Sequence of chain 3.A:
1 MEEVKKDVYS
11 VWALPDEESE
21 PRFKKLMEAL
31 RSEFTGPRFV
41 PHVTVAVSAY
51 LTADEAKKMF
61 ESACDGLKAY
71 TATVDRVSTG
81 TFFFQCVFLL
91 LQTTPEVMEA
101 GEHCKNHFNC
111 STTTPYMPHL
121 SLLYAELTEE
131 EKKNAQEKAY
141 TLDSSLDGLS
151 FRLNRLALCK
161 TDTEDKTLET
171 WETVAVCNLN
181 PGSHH

Sequence of chain 1.A:
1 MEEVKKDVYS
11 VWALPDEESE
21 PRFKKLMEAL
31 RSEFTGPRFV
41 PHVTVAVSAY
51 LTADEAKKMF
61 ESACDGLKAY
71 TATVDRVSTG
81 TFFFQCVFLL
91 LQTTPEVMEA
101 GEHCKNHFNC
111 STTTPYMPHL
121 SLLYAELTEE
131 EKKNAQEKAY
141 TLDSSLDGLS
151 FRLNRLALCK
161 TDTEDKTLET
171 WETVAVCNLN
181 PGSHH

Sequence of chain 2.A:
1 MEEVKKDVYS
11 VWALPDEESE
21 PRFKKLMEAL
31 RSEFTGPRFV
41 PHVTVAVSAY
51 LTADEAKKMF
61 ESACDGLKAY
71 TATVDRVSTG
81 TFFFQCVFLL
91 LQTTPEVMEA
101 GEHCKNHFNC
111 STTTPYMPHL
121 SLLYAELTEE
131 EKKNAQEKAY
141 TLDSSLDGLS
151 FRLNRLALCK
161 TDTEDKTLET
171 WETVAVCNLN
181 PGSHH

Binding-site contacts:
Ligand atom V contacts residue UVC1 of chain 3.G at 0.9 Å.
Ligand atom O3V contacts residue UVC1 of chain 3.G at 2.1 Å (h-bond).
Ligand atom O3' contacts residue UVC1 of chain 3.G at 0.8 Å.
Ligand atom C4 contacts residue ARG38 of chain 1.A at 3.1 Å.
Ligand atom C5' contacts residue UVC1 of chain 2.G at 1.9 Å.
Ligand atom C2' contacts residue UVC1 of chain 2.G at 1.4 Å.
Ligand atom C2 contacts residue UVC1 of chain 3.G at 2.7 Å.
Ligand atom C3' contacts residue UVC1 of chain 2.G at 0.8 Å.
Ligand atom V contacts residue UVC1 of chain 2.G at 0.6 Å.
Ligand atom O4' contacts residue UVC1 of chain 2.G at 2.9 Å (h-bond).
Ligand atom O2V contacts residue UVC1 of chain 2.G at 1.3 Å.
Ligand atom O3' contacts residue UVC1 of chain 2.G at 0.9 Å.
Ligand atom O2V contacts residue UVC1 of chain 3.G at 1.8 Å.
Ligand atom C2 contacts residue PRO37 of chain 1.A at 3.2 Å (hydrophobic).
Ligand atom O2' contacts residue UVC1 of chain 2.G at 0.8 Å.
Ligand atom O4 contacts residue ARG38 of chain 1.A at 3.3 Å (salt-bridge).
Ligand atom C2' contacts residue UVC1 of chain 3.G at 0.6 Å.
Ligand atom O3V contacts residue ARG31 of chain 2.A at 3.2 Å (salt-bridge).
Ligand atom O4 contacts residue LEU168 of chain 1.A at 3.0 Å.
Ligand atom C3' contacts residue UVC1 of chain 3.G at 0.9 Å.
Ligand atom N1 contacts residue UVC1 of chain 3.G at 2.2 Å (h-bond).
Ligand atom O4 contacts residue PRO37 of chain 1.A at 3.2 Å (h-bond).
Ligand atom O2 contacts residue ARG38 of chain 1.A at 2.5 Å (salt-bridge).
Ligand atom N3 contacts residue PRO37 of chain 1.A at 2.5 Å.
Ligand atom C4' contacts residue UVC1 of chain 2.G at 1.9 Å.
Ligand atom C2 contacts residue ARG38 of chain 1.A at 2.8 Å.
Ligand atom O5' contacts residue UVC1 of chain 3.G at 3.0 Å (h-bond).
Ligand atom C1' contacts residue UVC1 of chain 3.G at 0.7 Å.
Ligand atom C4' contacts residue UVC1 of chain 3.G at 0.8 Å.
Ligand atom C1' contacts residue UVC1 of chain 2.G at 2.5 Å.
Ligand atom O2' contacts residue UVC1 of chain 3.G at 1.3 Å (h-bond).
Ligand atom N3 contacts residue ARG38 of chain 1.A at 2.4 Å (salt-bridge).
Ligand atom O4' contacts residue UVC1 of chain 3.G at 1.6 Å (h-bond).
Ligand atom O5' contacts residue UVC1 of chain 2.G at 3.0 Å (h-bond).
Ligand atom O1V contacts residue UVC1 of chain 2.G at 0.7 Å.
Ligand atom C5' contacts residue UVC1 of chain 3.G at 1.9 Å.
Ligand atom O1V contacts residue UVC1 of chain 3.G at 2.0 Å.
Ligand atom O3V contacts residue UVC1 of chain 2.G at 1.6 Å.
Ligand atom O2 contacts residue UVC1 of chain 3.G at 1.9 Å (h-bond).
Ligand atom C6 contacts residue UVC1 of chain 3.G at 3.0 Å.

This small molecule binds to this protein.
Small molecule (SMILES): O=c1ccn([C@@H]2O[C@H](CO)[C@H]3O[V](=O)(O)(O)O[C@H]32)c(=O)[nH]1